Binding-site contacts:
Ligand atom C3D contacts residue ASP37 of chain 1.E at 3.4 Å.
Ligand atom O3' contacts residue VAL133 of chain 1.E at 3.4 Å (h-bond).
Ligand atom C4D contacts residue ASP37 of chain 1.E at 3.5 Å.
Ligand atom O4D contacts residue ASP37 of chain 1.E at 3.6 Å.
Ligand atom C2D contacts residue ASP37 of chain 1.E at 3.6 Å.
Ligand atom O4' contacts residue THR92 of chain 1.E at 2.9 Å (h-bond).
Ligand atom O2' contacts residue SER131 of chain 1.E at 3.3 Å.
Ligand atom O1B contacts residue TYR15 of chain 1.E at 3.2 Å (h-bond).
Ligand atom O5' contacts residue ARG347 of chain 1.E at 3.1 Å (salt-bridge).
Ligand atom O1B contacts residue VAL16 of chain 1.E at 3.0 Å (h-bond).
Ligand atom O2 contacts residue ASP37 of chain 1.E at 3.6 Å.
Ligand atom O2B contacts residue TYR15 of chain 1.E at 3.4 Å.
Ligand atom O4' contacts residue ASN91 of chain 1.E at 3.5 Å.
Ligand atom O5' contacts residue SER276 of chain 1.E at 3.4 Å (h-bond).
Ligand atom O1A contacts residue TYR15 of chain 1.E at 3.5 Å.
Ligand atom O2D contacts residue ASP37 of chain 1.E at 2.7 Å (salt-bridge).
Ligand atom O3D contacts residue ASP37 of chain 1.E at 2.6 Å (salt-bridge).
Ligand atom C3D contacts residue ARG42 of chain 1.E at 3.7 Å.
Ligand atom O2' contacts residue THR132 of chain 1.E at 2.9 Å (h-bond).
Ligand atom O5D contacts residue GLY14 of chain 1.E at 3.3 Å.
Ligand atom O3A contacts residue ARG347 of chain 1.E at 3.5 Å (salt-bridge).
Ligand atom C5 contacts residue VAL90 of chain 1.E at 3.6 Å (hydrophobic).
Ligand atom O1A contacts residue GLY14 of chain 1.E at 3.7 Å.
Ligand atom C5' contacts residue ARG347 of chain 1.E at 3.6 Å.
Ligand atom O2B contacts residue ARG347 of chain 1.E at 3.0 Å (salt-bridge).
Ligand atom O4' contacts residue LYS280 of chain 1.E at 2.8 Å (salt-bridge).
Ligand atom C6 contacts residue VAL90 of chain 1.E at 3.5 Å (hydrophobic).
Ligand atom O1B contacts residue GLY14 of chain 1.E at 3.6 Å.
Ligand atom C6 contacts residue ASN91 of chain 1.E at 3.3 Å.
Ligand atom O3' contacts residue SER131 of chain 1.E at 3.6 Å.
Ligand atom N1 contacts residue VAL90 of chain 1.E at 3.7 Å.
Ligand atom C2' contacts residue THR132 of chain 1.E at 3.2 Å.
Ligand atom C1D contacts residue ASP37 of chain 1.E at 3.2 Å.
Ligand atom O4D contacts residue GLY12 of chain 1.E at 3.4 Å.
Ligand atom O5D contacts residue ARG42 of chain 1.E at 3.4 Å (salt-bridge).
Ligand atom O3D contacts residue ARG42 of chain 1.E at 2.9 Å (salt-bridge).
Ligand atom O2 contacts residue VAL38 of chain 1.E at 3.4 Å (h-bond).
Ligand atom O2' contacts residue VAL16 of chain 1.E at 3.4 Å.
Ligand atom O1A contacts residue ARG42 of chain 1.E at 3.2 Å (salt-bridge).
Ligand atom C4' contacts residue LYS280 of chain 1.E at 3.3 Å.

This small molecule binds to this protein.
Small molecule (SMILES): O=c1ccn([C@@H]2O[C@H](CO[P](=O)(O)O[P](=O)(O)O[C@H]3OC[C@@H](O)[C@H](O)[C@H]3O)[C@@H](O)[C@H]2O)c(=O)[nH]1

Sequence of chain 1.E:
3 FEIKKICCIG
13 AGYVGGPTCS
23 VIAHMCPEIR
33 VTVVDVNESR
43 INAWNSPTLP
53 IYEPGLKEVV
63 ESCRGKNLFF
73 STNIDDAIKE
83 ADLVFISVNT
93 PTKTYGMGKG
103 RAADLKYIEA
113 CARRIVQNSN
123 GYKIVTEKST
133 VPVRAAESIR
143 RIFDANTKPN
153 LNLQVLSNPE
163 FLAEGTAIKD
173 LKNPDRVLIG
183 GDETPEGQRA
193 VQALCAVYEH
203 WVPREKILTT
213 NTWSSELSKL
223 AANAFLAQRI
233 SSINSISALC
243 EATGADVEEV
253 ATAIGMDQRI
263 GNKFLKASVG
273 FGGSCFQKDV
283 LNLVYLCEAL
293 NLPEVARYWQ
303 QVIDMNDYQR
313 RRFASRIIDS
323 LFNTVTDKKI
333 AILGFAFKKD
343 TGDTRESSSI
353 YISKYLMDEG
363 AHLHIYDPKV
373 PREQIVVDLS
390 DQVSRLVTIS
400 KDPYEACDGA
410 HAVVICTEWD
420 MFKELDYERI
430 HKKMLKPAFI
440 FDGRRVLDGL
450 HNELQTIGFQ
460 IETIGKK